Sequence of chain 1.O:
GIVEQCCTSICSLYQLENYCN

Sequence of chain 1.X:
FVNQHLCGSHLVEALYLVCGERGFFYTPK

Binding-site contacts:
Ligand atom C3 contacts residue ILE10 of chain 1.O at 4.4 Å (hydrophobic).
Ligand atom C5 contacts residue CYS7 of chain 1.P at 4.1 Å (hydrophobic).
Ligand atom O1 contacts residue ALA14 of chain 1.P at 3.5 Å.
Ligand atom C6 contacts residue HIS5 of chain 1.R at 3.8 Å.
Ligand atom O3 contacts residue ILE10 of chain 1.O at 3.4 Å.
Ligand atom C4 contacts residue CYS6 of chain 1.O at 3.3 Å (hydrophobic).
Ligand atom C5 contacts residue HIS10 of chain 1.P at 4.0 Å.
Ligand atom C1 contacts residue LEU11 of chain 1.P at 4.3 Å (hydrophobic).
Ligand atom O3 contacts residue CYS11 of chain 1.O at 2.8 Å (h-bond).
Ligand atom C2 contacts residue HIS5 of chain 1.R at 4.1 Å.
Ligand atom C5 contacts residue LEU11 of chain 1.P at 3.7 Å (hydrophobic).
Ligand atom C6 contacts residue ALA14 of chain 1.P at 4.3 Å (hydrophobic).
Ligand atom O3 contacts residue SER9 of chain 1.O at 3.7 Å.
Ligand atom O1 contacts residue HIS5 of chain 1.R at 3.5 Å (h-bond).
Ligand atom O3 contacts residue VAL2 of chain 1.R at 4.5 Å.
Ligand atom C3 contacts residue CYS6 of chain 1.O at 3.4 Å (hydrophobic).
Ligand atom C3 contacts residue LEU11 of chain 1.P at 3.8 Å (hydrophobic).
Ligand atom C1 contacts residue LEU16 of chain 1.O at 4.3 Å (hydrophobic).
Ligand atom C4 contacts residue LEU11 of chain 1.P at 3.5 Å (hydrophobic).
Ligand atom C6 contacts residue HIS10 of chain 1.P at 3.9 Å.
Ligand atom O3 contacts residue CYS6 of chain 1.O at 2.6 Å (h-bond).
Ligand atom C3 contacts residue CYS11 of chain 1.O at 3.8 Å (hydrophobic).
Ligand atom C4 contacts residue HIS5 of chain 1.R at 4.5 Å.
Ligand atom C2 contacts residue LEU11 of chain 1.P at 4.2 Å (hydrophobic).
Ligand atom O1 contacts residue LEU17 of chain 1.X at 3.4 Å.
Ligand atom C2 contacts residue LEU16 of chain 1.O at 4.4 Å (hydrophobic).
Ligand atom C6 contacts residue LEU11 of chain 1.P at 4.0 Å (hydrophobic).
Ligand atom O3 contacts residue LEU11 of chain 1.P at 4.3 Å.
Ligand atom C4 contacts residue VAL2 of chain 1.R at 4.4 Å (hydrophobic).
Ligand atom C1 contacts residue ALA14 of chain 1.P at 4.1 Å (hydrophobic).
Ligand atom C4 contacts residue CYS7 of chain 1.P at 3.9 Å (hydrophobic).
Ligand atom C2 contacts residue ILE10 of chain 1.O at 4.2 Å (hydrophobic).
Ligand atom C1 contacts residue HIS5 of chain 1.R at 3.6 Å.
Ligand atom C2 contacts residue CYS11 of chain 1.O at 4.0 Å (hydrophobic).
Ligand atom O1 contacts residue LEU16 of chain 1.O at 3.8 Å.
Ligand atom C3 contacts residue HIS5 of chain 1.R at 4.5 Å.
Ligand atom C5 contacts residue HIS5 of chain 1.R at 4.2 Å.
Ligand atom C5 contacts residue LEU6 of chain 1.R at 4.2 Å (hydrophobic).

Sequence of chain 1.R:
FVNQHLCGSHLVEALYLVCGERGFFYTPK

A protein and the small-molecule ligand that binds it are described below.
Small molecule (SMILES): Oc1cccc(O)c1

Sequence of chain 1.P:
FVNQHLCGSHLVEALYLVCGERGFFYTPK